A small-molecule ligand and the protein it binds are described below.
Small molecule (SMILES): CC(=O)N[C@H]1[C@H](O[C@H]2[C@H](O)[C@@H](NC(C)=O)CO[C@@H]2CO)O[C@H](CO)[C@@H](O)[C@@H]1O

Sequence of chain 1.I:
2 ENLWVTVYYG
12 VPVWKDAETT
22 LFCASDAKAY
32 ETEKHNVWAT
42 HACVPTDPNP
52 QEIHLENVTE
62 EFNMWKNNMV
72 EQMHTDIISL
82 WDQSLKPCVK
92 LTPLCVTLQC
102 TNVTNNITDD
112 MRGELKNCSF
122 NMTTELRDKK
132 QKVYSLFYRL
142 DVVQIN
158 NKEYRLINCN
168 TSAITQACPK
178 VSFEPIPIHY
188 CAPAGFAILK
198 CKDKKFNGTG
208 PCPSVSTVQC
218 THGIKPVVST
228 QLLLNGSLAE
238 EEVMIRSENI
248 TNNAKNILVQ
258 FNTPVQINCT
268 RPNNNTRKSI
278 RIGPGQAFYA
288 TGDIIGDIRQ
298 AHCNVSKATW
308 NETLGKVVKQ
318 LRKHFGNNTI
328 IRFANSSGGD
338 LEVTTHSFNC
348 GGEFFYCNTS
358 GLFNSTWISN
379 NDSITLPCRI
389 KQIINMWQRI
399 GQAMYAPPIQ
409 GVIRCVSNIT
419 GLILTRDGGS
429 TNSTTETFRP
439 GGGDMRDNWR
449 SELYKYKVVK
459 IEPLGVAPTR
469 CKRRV

Sequence of chain 1.E:
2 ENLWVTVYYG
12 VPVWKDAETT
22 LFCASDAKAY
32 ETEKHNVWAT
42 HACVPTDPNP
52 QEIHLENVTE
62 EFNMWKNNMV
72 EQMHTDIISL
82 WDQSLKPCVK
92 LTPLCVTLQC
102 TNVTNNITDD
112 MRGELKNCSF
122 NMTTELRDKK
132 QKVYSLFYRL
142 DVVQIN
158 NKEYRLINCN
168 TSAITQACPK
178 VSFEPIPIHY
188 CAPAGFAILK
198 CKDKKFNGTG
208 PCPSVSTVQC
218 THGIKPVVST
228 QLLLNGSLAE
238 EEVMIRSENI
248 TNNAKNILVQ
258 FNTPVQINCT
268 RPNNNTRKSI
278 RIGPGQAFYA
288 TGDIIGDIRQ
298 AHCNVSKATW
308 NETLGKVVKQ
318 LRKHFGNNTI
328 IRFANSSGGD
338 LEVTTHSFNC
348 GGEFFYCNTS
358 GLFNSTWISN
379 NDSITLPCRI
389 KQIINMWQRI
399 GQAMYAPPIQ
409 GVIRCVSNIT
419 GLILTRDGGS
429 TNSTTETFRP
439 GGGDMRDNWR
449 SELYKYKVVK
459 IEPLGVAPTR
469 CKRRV

Binding-site contacts:
Ligand atom C2 contacts residue THR168 of chain 1.E at 4.2 Å.
Ligand atom O5 contacts residue ASN167 of chain 1.E at 2.4 Å (h-bond).
Ligand atom O5 contacts residue ARG162 of chain 1.E at 2.9 Å (salt-bridge).
Ligand atom C1 contacts residue ASN167 of chain 1.E at 1.4 Å.
Ligand atom C5 contacts residue ASN167 of chain 1.E at 3.7 Å.
Ligand atom O7 contacts residue ASN167 of chain 1.E at 4.2 Å.
Ligand atom C2 contacts residue ASN167 of chain 1.E at 2.5 Å.
Ligand atom C7 contacts residue ARG278 of chain 1.I at 4.4 Å.
Ligand atom C6 contacts residue VAL144 of chain 1.E at 4.0 Å (hydrophobic).
Ligand atom C7 contacts residue ASN167 of chain 1.E at 3.9 Å.
Ligand atom O6 contacts residue VAL144 of chain 1.E at 4.1 Å.
Ligand atom C4 contacts residue ASN167 of chain 1.E at 4.2 Å.
Ligand atom O7 contacts residue THR168 of chain 1.E at 3.0 Å.
Ligand atom O7 contacts residue ARG278 of chain 1.I at 4.2 Å.
Ligand atom C7 contacts residue THR168 of chain 1.E at 3.5 Å.
Ligand atom C6 contacts residue ARG162 of chain 1.E at 3.8 Å.
Ligand atom C3 contacts residue ASN167 of chain 1.E at 3.8 Å.
Ligand atom N2 contacts residue THR168 of chain 1.E at 3.0 Å.
Ligand atom N2 contacts residue ASN167 of chain 1.E at 2.9 Å (h-bond).
Ligand atom C1 contacts residue THR168 of chain 1.E at 4.5 Å.
Ligand atom C8 contacts residue ASN167 of chain 1.E at 4.5 Å.
Ligand atom C5 contacts residue ARG162 of chain 1.E at 3.8 Å.
Ligand atom C1 contacts residue ARG162 of chain 1.E at 3.5 Å.
Ligand atom O6 contacts residue ARG162 of chain 1.E at 3.7 Å.